The protein below binds the small molecule below.
Small molecule (SMILES): CCCCCCCCCCOS(N)(=O)=O

Binding-site contacts:
Ligand atom C2 contacts residue GLN91 of chain 1.A at 3.8 Å.
Ligand atom O2 contacts residue THR197 of chain 1.A at 2.9 Å (h-bond).
Ligand atom C2 contacts residue HIS93 of chain 1.A at 3.6 Å.
Ligand atom O2 contacts residue SER195 of chain 1.A at 4.0 Å.
Ligand atom O3 contacts residue ZN1 of chain 1.B at 4.1 Å.
Ligand atom O2 contacts residue LEU196 of chain 1.A at 3.2 Å.
Ligand atom C6 contacts residue LEU196 of chain 1.A at 4.0 Å (hydrophobic).
Ligand atom C10 contacts residue PRO200 of chain 1.A at 4.1 Å (hydrophobic).
Ligand atom N1 contacts residue ZN1 of chain 1.B at 2.0 Å.
Ligand atom O2 contacts residue TRP207 of chain 1.A at 3.5 Å.
Ligand atom O2 contacts residue ZN1 of chain 1.B at 4.1 Å.
Ligand atom C3 contacts residue LEU196 of chain 1.A at 3.9 Å (hydrophobic).
Ligand atom N1 contacts residue HIS93 of chain 1.A at 3.4 Å (h-bond).
Ligand atom O1 contacts residue ZN1 of chain 1.B at 3.1 Å.
Ligand atom C8 contacts residue PRO200 of chain 1.A at 3.7 Å (hydrophobic).
Ligand atom C7 contacts residue PHE129 of chain 1.A at 3.7 Å (hydrophobic).
Ligand atom N1 contacts residue HIS95 of chain 1.A at 3.4 Å (h-bond).
Ligand atom S1 contacts residue HIS93 of chain 1.A at 4.0 Å.
Ligand atom O1 contacts residue HIS118 of chain 1.A at 3.7 Å.
Ligand atom S1 contacts residue HIS118 of chain 1.A at 4.0 Å.
Ligand atom C7 contacts residue LEU196 of chain 1.A at 4.2 Å (hydrophobic).
Ligand atom O3 contacts residue LEU196 of chain 1.A at 3.7 Å.
Ligand atom C3 contacts residue GLN91 of chain 1.A at 4.2 Å.
Ligand atom C1 contacts residue HIS93 of chain 1.A at 3.7 Å.
Ligand atom C1 contacts residue ZN1 of chain 1.B at 4.1 Å.
Ligand atom S1 contacts residue THR197 of chain 1.A at 3.8 Å.
Ligand atom C5 contacts residue LEU196 of chain 1.A at 3.7 Å (hydrophobic).
Ligand atom C10 contacts residue VAL133 of chain 1.A at 3.8 Å (hydrophobic).
Ligand atom C5 contacts residue PHE129 of chain 1.A at 3.7 Å (hydrophobic).
Ligand atom S1 contacts residue ZN1 of chain 1.B at 3.1 Å.
Ligand atom O1 contacts residue VAL141 of chain 1.A at 4.1 Å.
Ligand atom O1 contacts residue HIS93 of chain 1.A at 3.2 Å.
Ligand atom N1 contacts residue THR197 of chain 1.A at 2.7 Å (h-bond).
Ligand atom C1 contacts residue THR198 of chain 1.A at 3.6 Å.
Ligand atom N1 contacts residue GLU105 of chain 1.A at 4.1 Å.
Ligand atom N1 contacts residue HIS118 of chain 1.A at 3.3 Å (h-bond).
Ligand atom O3 contacts residue THR197 of chain 1.A at 4.0 Å.
Ligand atom O1 contacts residue VAL120 of chain 1.A at 3.7 Å.
Ligand atom C10 contacts residue LEU202 of chain 1.A at 3.5 Å (hydrophobic).
Ligand atom O3 contacts residue THR198 of chain 1.A at 4.1 Å.

Sequence of chain 1.A:
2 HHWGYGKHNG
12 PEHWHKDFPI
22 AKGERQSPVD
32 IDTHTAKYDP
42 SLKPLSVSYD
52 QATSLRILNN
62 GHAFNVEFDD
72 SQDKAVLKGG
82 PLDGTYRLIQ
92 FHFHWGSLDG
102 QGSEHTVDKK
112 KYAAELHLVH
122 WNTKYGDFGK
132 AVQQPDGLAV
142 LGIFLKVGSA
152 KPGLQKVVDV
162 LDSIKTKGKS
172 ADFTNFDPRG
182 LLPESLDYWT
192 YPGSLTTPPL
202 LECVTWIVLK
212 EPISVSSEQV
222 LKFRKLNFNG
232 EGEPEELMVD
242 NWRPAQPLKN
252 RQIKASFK